Sequence of chain 1.B:
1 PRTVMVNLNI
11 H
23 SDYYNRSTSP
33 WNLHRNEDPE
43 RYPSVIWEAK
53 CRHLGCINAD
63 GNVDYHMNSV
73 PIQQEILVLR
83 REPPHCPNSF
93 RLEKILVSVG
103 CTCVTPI

A small-molecule ligand and the protein it binds are described below.
Small molecule (SMILES): Cc1n[nH]c(C)c1-c1ccc(NC(=O)[C@@H](NC(=O)c2ccnn2C(C)C)C(C2CC2)C2CC2)cc1

Sequence of chain 1.A:
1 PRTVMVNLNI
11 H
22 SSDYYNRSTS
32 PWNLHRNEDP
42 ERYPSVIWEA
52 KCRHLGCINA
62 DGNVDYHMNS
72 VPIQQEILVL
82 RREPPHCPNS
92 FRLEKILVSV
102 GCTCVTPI

Binding-site contacts:
Ligand atom C16 contacts residue PRO45 of chain 1.A at 3.3 Å (hydrophobic).
Ligand atom N3 contacts residue LEU79 of chain 1.A at 2.8 Å (h-bond).
Ligand atom C22 contacts residue LEU79 of chain 1.B at 3.4 Å (hydrophobic).
Ligand atom O1 contacts residue LEU79 of chain 1.B at 2.6 Å (h-bond).
Ligand atom C contacts residue LEU79 of chain 1.A at 3.5 Å (hydrophobic).
Ligand atom C24 contacts residue LEU79 of chain 1.B at 3.6 Å (hydrophobic).
Ligand atom C19 contacts residue GLN76 of chain 1.B at 3.7 Å.
Ligand atom N2 contacts residue ILE48 of chain 1.B at 3.8 Å.
Ligand atom C2 contacts residue ILE78 of chain 1.B at 3.4 Å (hydrophobic).
Ligand atom C15 contacts residue PRO45 of chain 1.A at 3.5 Å (hydrophobic).
Ligand atom N4 contacts residue PRO45 of chain 1.A at 3.6 Å.
Ligand atom C20 contacts residue LEU79 of chain 1.A at 3.4 Å (hydrophobic).
Ligand atom C12 contacts residue ILE78 of chain 1.B at 3.6 Å (hydrophobic).
Ligand atom O1 contacts residue ILE78 of chain 1.B at 3.5 Å.
Ligand atom C13 contacts residue LEU79 of chain 1.A at 3.8 Å (hydrophobic).
Ligand atom C10 contacts residue VAL99 of chain 1.B at 3.4 Å (hydrophobic).
Ligand atom C10 contacts residue GLN76 of chain 1.A at 3.6 Å.
Ligand atom C19 contacts residue GLU77 of chain 1.B at 3.7 Å.
Ligand atom C7 contacts residue ILE48 of chain 1.B at 3.7 Å (hydrophobic).
Ligand atom C15 contacts residue VAL80 of chain 1.A at 3.7 Å (hydrophobic).
Ligand atom C3 contacts residue LEU79 of chain 1.B at 3.7 Å (hydrophobic).
Ligand atom N5 contacts residue ILE78 of chain 1.A at 3.8 Å.
Ligand atom N contacts residue LEU79 of chain 1.B at 2.8 Å (h-bond).
Ligand atom N contacts residue ILE78 of chain 1.B at 3.7 Å.
Ligand atom C17 contacts residue GLU77 of chain 1.B at 3.5 Å.
Ligand atom N2 contacts residue TRP49 of chain 1.B at 2.8 Å (h-bond).
Ligand atom C25 contacts residue LEU79 of chain 1.B at 3.5 Å (hydrophobic).
Ligand atom C contacts residue LEU79 of chain 1.B at 3.1 Å (hydrophobic).
Ligand atom C3 contacts residue ILE78 of chain 1.B at 3.6 Å (hydrophobic).
Ligand atom C3 contacts residue PRO45 of chain 1.B at 3.7 Å (hydrophobic).
Ligand atom O contacts residue LEU79 of chain 1.A at 2.7 Å (h-bond).
Ligand atom C1 contacts residue LEU79 of chain 1.B at 3.4 Å (hydrophobic).
Ligand atom C21 contacts residue LEU79 of chain 1.A at 3.2 Å (hydrophobic).
Ligand atom C16 contacts residue VAL80 of chain 1.A at 3.6 Å (hydrophobic).
Ligand atom N1 contacts residue TRP49 of chain 1.B at 3.0 Å (h-bond).
Ligand atom C18 contacts residue GLU77 of chain 1.B at 3.7 Å.
Ligand atom O contacts residue ILE78 of chain 1.A at 3.7 Å.
Ligand atom C8 contacts residue VAL47 of chain 1.B at 3.1 Å (hydrophobic).
Ligand atom C15 contacts residue LEU79 of chain 1.A at 3.1 Å (hydrophobic).
Ligand atom N1 contacts residue ILE48 of chain 1.B at 3.6 Å.